Binding-site contacts:
Ligand atom C1 contacts residue ASN597 of chain 2.A at 1.4 Å.
Ligand atom C7 contacts residue ASN597 of chain 2.A at 3.8 Å.
Ligand atom C2 contacts residue ARG313 of chain 1.A at 3.8 Å.
Ligand atom C3 contacts residue GLU235 of chain 1.A at 3.9 Å.
Ligand atom C8 contacts residue ALA594 of chain 2.A at 3.7 Å (hydrophobic).
Ligand atom C4 contacts residue GLU235 of chain 1.A at 3.8 Å.
Ligand atom C2 contacts residue GLN699 of chain 2.A at 3.7 Å.
Ligand atom O5 contacts residue ASN597 of chain 2.A at 2.2 Å (h-bond).
Ligand atom N2 contacts residue GLN699 of chain 2.A at 3.6 Å (h-bond).
Ligand atom O5 contacts residue HIS71 of chain 1.A at 3.4 Å.
Ligand atom C3 contacts residue ARG313 of chain 1.A at 3.7 Å.
Ligand atom C3 contacts residue GLU235 of chain 1.A at 3.6 Å.
Ligand atom C8 contacts residue TYR236 of chain 1.A at 3.7 Å (hydrophobic).
Ligand atom O4 contacts residue GLU235 of chain 1.A at 3.0 Å (salt-bridge).
Ligand atom C7 contacts residue GLN699 of chain 2.A at 3.4 Å.
Ligand atom N2 contacts residue ASN597 of chain 2.A at 2.9 Å (h-bond).
Ligand atom O2 contacts residue HIS71 of chain 1.A at 2.9 Å (h-bond).
Ligand atom C8 contacts residue SER590 of chain 2.A at 3.5 Å.
Ligand atom N2 contacts residue SER593 of chain 2.A at 2.9 Å (h-bond).
Ligand atom O4 contacts residue ARG313 of chain 1.A at 3.9 Å.
Ligand atom C2 contacts residue ASN597 of chain 2.A at 2.4 Å.
Ligand atom C2 contacts residue GLU235 of chain 1.A at 3.3 Å.
Ligand atom O2 contacts residue GLU235 of chain 1.A at 2.6 Å (salt-bridge).
Ligand atom C4 contacts residue ARG313 of chain 1.A at 3.5 Å.
Ligand atom O3 contacts residue ARG313 of chain 1.A at 3.0 Å (salt-bridge).
Ligand atom C8 contacts residue SER593 of chain 2.A at 3.9 Å.
Ligand atom C1 contacts residue SER593 of chain 2.A at 3.6 Å.
Ligand atom C5 contacts residue GLU235 of chain 1.A at 3.6 Å.
Ligand atom O7 contacts residue GLN699 of chain 2.A at 3.3 Å.
Ligand atom C6 contacts residue GLU235 of chain 1.A at 3.9 Å.
Ligand atom C3 contacts residue ARG313 of chain 1.A at 3.7 Å.
Ligand atom C5 contacts residue ASN597 of chain 2.A at 3.5 Å.
Ligand atom O3 contacts residue GLU235 of chain 1.A at 3.2 Å (salt-bridge).
Ligand atom C1 contacts residue ARG313 of chain 1.A at 4.0 Å.
Ligand atom C6 contacts residue HIS71 of chain 1.A at 3.9 Å.
Ligand atom C1 contacts residue GLN699 of chain 2.A at 3.8 Å.
Ligand atom C3 contacts residue ASN597 of chain 2.A at 3.8 Å.
Ligand atom C2 contacts residue SER593 of chain 2.A at 3.6 Å.
Ligand atom C7 contacts residue SER593 of chain 2.A at 3.9 Å.
Ligand atom O2 contacts residue ARG313 of chain 1.A at 3.4 Å (salt-bridge).

The protein below binds the small molecule below.
Small molecule (SMILES): CC(=O)N[C@H]1[C@H](O[C@H]2[C@H](O)[C@@H](NC(C)=O)CO[C@@H]2CO)O[C@H](CO)[C@@H](O[C@@H]2O[C@H](CO)[C@@H](O)[C@H](O[C@H]3O[C@H](CO)[C@@H](O)[C@H](O)[C@@H]3O)[C@@H]2O)[C@@H]1O

Sequence of chain 1.A:
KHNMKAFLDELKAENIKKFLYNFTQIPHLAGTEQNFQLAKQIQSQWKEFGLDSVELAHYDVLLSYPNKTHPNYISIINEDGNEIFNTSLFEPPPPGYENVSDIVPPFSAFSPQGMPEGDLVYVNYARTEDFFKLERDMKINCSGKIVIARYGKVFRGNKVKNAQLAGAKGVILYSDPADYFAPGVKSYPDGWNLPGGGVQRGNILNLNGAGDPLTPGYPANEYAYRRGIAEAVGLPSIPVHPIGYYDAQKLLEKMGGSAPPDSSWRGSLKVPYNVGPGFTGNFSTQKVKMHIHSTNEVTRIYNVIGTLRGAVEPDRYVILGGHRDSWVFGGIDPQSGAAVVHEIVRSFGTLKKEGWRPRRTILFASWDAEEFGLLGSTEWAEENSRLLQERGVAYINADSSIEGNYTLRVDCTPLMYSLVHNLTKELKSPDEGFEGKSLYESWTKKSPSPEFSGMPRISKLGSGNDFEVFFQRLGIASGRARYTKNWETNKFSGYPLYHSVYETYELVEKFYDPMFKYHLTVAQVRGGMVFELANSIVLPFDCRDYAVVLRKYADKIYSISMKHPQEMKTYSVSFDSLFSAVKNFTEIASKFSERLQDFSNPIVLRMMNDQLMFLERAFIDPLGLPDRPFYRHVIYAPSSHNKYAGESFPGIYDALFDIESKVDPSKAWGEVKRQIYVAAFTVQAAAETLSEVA

Sequence of chain 2.A:
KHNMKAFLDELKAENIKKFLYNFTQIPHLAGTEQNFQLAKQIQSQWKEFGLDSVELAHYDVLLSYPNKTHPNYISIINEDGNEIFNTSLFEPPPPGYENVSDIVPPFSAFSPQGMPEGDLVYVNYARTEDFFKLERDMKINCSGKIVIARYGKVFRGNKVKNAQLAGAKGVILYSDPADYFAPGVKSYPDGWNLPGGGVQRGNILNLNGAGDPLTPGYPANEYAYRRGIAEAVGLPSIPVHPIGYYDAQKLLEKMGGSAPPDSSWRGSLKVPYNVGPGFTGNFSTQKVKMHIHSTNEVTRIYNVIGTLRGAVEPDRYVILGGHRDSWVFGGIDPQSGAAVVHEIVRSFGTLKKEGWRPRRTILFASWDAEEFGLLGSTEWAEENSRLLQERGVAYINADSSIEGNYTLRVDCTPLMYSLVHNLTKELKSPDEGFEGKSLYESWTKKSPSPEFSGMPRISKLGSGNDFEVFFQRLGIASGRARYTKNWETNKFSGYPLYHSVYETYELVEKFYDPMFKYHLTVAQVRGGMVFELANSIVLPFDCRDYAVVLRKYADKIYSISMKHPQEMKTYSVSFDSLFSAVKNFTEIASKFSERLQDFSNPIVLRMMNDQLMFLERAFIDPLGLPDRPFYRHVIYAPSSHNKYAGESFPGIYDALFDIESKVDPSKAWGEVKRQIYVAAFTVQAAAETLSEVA